Binding-site contacts:
Ligand atom N5 contacts residue GLU387 of chain 1.B at 3.2 Å (salt-bridge).
Ligand atom O6 contacts residue GLU432 of chain 1.B at 2.6 Å (salt-bridge).
Ligand atom C5 contacts residue TRP425 of chain 1.B at 3.5 Å (hydrophobic).
Ligand atom C6 contacts residue GLU432 of chain 1.B at 3.3 Å.
Ligand atom O7 contacts residue GLU206 of chain 1.B at 3.4 Å (salt-bridge).
Ligand atom N1 contacts residue GLU206 of chain 1.B at 2.7 Å (salt-bridge).
Ligand atom O2 contacts residue GLU387 of chain 1.B at 2.7 Å (salt-bridge).
Ligand atom C3 contacts residue GLN18 of chain 1.B at 3.5 Å.
Ligand atom C2 contacts residue GLU206 of chain 1.B at 3.9 Å.
Ligand atom C2 contacts residue TRP151 of chain 1.B at 3.8 Å (hydrophobic).
Ligand atom C2 contacts residue GLU387 of chain 1.B at 3.4 Å.
Ligand atom O2 contacts residue HIS150 of chain 1.B at 3.5 Å (h-bond).
Ligand atom C4 contacts residue TRP433 of chain 1.B at 3.9 Å (hydrophobic).
Ligand atom O6 contacts residue TRP361 of chain 1.B at 3.4 Å.
Ligand atom C4 contacts residue GLN18 of chain 1.B at 3.7 Å.
Ligand atom C3 contacts residue TRP425 of chain 1.B at 3.6 Å (hydrophobic).
Ligand atom O6 contacts residue PHE441 of chain 1.B at 3.4 Å.
Ligand atom O2 contacts residue ASN205 of chain 1.B at 3.1 Å (h-bond).
Ligand atom O4 contacts residue TRP433 of chain 1.B at 3.2 Å (h-bond).
Ligand atom O3 contacts residue HIS150 of chain 1.B at 2.7 Å (h-bond).
Ligand atom O4 contacts residue GLU432 of chain 1.B at 2.7 Å (salt-bridge).
Ligand atom C6 contacts residue TRP425 of chain 1.B at 3.5 Å (hydrophobic).
Ligand atom N1 contacts residue GLU387 of chain 1.B at 3.5 Å (salt-bridge).
Ligand atom C4 contacts residue GLU432 of chain 1.B at 3.4 Å.
Ligand atom O3 contacts residue GLN18 of chain 1.B at 2.5 Å (h-bond).
Ligand atom C1 contacts residue GLU206 of chain 1.B at 3.8 Å.
Ligand atom N1 contacts residue TYR322 of chain 1.B at 3.9 Å.
Ligand atom C3 contacts residue GLU387 of chain 1.B at 3.6 Å.
Ligand atom O7 contacts residue TYR322 of chain 1.B at 3.4 Å.
Ligand atom C5 contacts residue TYR322 of chain 1.B at 3.4 Å (hydrophobic).
Ligand atom O3 contacts residue TRP433 of chain 1.B at 3.2 Å (h-bond).
Ligand atom C5 contacts residue GLU387 of chain 1.B at 3.6 Å.
Ligand atom O2 contacts residue GLU206 of chain 1.B at 3.5 Å (salt-bridge).
Ligand atom C3 contacts residue HIS150 of chain 1.B at 3.7 Å.
Ligand atom C6 contacts residue PHE441 of chain 1.B at 3.4 Å (hydrophobic).
Ligand atom O3 contacts residue TRP425 of chain 1.B at 3.6 Å.
Ligand atom C6 contacts residue TYR322 of chain 1.B at 3.7 Å (hydrophobic).
Ligand atom N5 contacts residue TYR322 of chain 1.B at 3.2 Å (h-bond).
Ligand atom C1 contacts residue GLU387 of chain 1.B at 3.1 Å.
Ligand atom C4 contacts residue TRP425 of chain 1.B at 3.6 Å (hydrophobic).

Sequence of chain 1.B:
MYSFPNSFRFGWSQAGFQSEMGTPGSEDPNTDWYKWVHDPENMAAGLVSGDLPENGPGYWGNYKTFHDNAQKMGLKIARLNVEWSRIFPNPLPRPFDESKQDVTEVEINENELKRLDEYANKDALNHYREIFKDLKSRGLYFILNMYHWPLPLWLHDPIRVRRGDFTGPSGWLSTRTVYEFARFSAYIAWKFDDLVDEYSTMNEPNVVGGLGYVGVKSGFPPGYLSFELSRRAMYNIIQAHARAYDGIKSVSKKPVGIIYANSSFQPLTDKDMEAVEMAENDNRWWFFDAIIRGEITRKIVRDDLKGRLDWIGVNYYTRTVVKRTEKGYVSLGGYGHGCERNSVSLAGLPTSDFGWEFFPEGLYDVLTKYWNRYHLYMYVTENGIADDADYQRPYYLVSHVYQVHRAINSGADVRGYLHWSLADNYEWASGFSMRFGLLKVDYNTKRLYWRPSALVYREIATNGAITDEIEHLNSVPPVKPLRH

The small molecule below binds the protein below.
Small molecule (SMILES): OC[C@H]1NC(=NO)[C@H](O)[C@@H](O)[C@H]1O